Sequence of chain 1.A:
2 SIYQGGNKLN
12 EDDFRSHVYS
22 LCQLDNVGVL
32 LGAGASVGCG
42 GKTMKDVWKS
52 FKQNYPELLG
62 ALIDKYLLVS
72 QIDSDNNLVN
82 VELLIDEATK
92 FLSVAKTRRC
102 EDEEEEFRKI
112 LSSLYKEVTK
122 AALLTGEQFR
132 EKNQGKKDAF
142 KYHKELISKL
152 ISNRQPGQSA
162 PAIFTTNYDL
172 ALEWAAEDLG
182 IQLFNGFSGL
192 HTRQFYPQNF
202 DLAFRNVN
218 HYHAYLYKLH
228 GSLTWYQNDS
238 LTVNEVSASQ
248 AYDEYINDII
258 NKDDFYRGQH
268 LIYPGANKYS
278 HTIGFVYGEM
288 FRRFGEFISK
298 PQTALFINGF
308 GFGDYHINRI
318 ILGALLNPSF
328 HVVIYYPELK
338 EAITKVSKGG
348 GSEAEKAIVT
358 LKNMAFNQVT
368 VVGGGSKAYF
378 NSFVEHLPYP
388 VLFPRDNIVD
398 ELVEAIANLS

This protein binds this small molecule.
Small molecule (SMILES): Nc1ncnc2c1ncn2[C@@H]1O[C@H](COP(=O)(O)OP(=O)(O)OC[C@H]2O[C@H](O)[C@H](O)[C@@H]2O)[C@@H](O)[C@H]1O

Binding-site contacts:
Ligand atom N1 contacts residue PHE377 of chain 1.A at 3.6 Å.
Ligand atom C3D contacts residue GLU83 of chain 1.A at 3.3 Å.
Ligand atom O2B contacts residue GLY308 of chain 1.A at 3.4 Å (h-bond).
Ligand atom C6 contacts residue GLY35 of chain 1.A at 3.4 Å.
Ligand atom O2B contacts residue GLY306 of chain 1.A at 3.7 Å.
Ligand atom O3D contacts residue THR167 of chain 1.A at 3.2 Å (h-bond).
Ligand atom C1D contacts residue GLU83 of chain 1.A at 3.0 Å.
Ligand atom O4' contacts residue GLY35 of chain 1.A at 3.9 Å.
Ligand atom O3A contacts residue ALA34 of chain 1.A at 3.2 Å.
Ligand atom O4' contacts residue GLY306 of chain 1.A at 3.6 Å (h-bond).
Ligand atom C4' contacts residue GLY306 of chain 1.A at 3.6 Å.
Ligand atom O4D contacts residue GLU83 of chain 1.A at 2.7 Å (salt-bridge).
Ligand atom C2 contacts residue GLY35 of chain 1.A at 3.6 Å.
Ligand atom O5D contacts residue ALA34 of chain 1.A at 3.8 Å.
Ligand atom C2D contacts residue ASP311 of chain 1.A at 3.4 Å.
Ligand atom O2D contacts residue ASP311 of chain 1.A at 2.6 Å (salt-bridge).
Ligand atom C3D contacts residue HIS227 of chain 1.A at 3.3 Å.
Ligand atom N1 contacts residue GLY35 of chain 1.A at 3.3 Å (h-bond).
Ligand atom O1B contacts residue GLY308 of chain 1.A at 3.9 Å.
Ligand atom C2D contacts residue GLU83 of chain 1.A at 3.3 Å.
Ligand atom O5' contacts residue GLY308 of chain 1.A at 3.8 Å.
Ligand atom C5D contacts residue GLU83 of chain 1.A at 3.8 Å.
Ligand atom C4 contacts residue GLY35 of chain 1.A at 3.9 Å.
Ligand atom C5 contacts residue GLY35 of chain 1.A at 3.7 Å.
Ligand atom N6 contacts residue TYR376 of chain 1.A at 3.9 Å.
Ligand atom N6 contacts residue GLY35 of chain 1.A at 3.8 Å.
Ligand atom O2B contacts residue PHE307 of chain 1.A at 3.2 Å.
Ligand atom O2A contacts residue THR44 of chain 1.A at 3.5 Å.
Ligand atom O2A contacts residue MET45 of chain 1.A at 3.6 Å (h-bond).
Ligand atom C4D contacts residue GLU83 of chain 1.A at 3.4 Å.
Ligand atom O1D contacts residue GLY310 of chain 1.A at 3.7 Å.
Ligand atom C2D contacts residue HIS227 of chain 1.A at 3.5 Å.
Ligand atom O2' contacts residue GLU335 of chain 1.A at 3.7 Å.
Ligand atom N1 contacts residue TYR376 of chain 1.A at 3.7 Å.
Ligand atom O3D contacts residue HIS227 of chain 1.A at 3.6 Å (h-bond).
Ligand atom C5' contacts residue GLY306 of chain 1.A at 3.8 Å.
Ligand atom O1D contacts residue ASP311 of chain 1.A at 3.8 Å.
Ligand atom O5' contacts residue GLY306 of chain 1.A at 3.6 Å (h-bond).
Ligand atom C6 contacts residue TYR376 of chain 1.A at 3.7 Å (hydrophobic).
Ligand atom O2B contacts residue ALA34 of chain 1.A at 3.8 Å.